Sequence of chain 1.A:
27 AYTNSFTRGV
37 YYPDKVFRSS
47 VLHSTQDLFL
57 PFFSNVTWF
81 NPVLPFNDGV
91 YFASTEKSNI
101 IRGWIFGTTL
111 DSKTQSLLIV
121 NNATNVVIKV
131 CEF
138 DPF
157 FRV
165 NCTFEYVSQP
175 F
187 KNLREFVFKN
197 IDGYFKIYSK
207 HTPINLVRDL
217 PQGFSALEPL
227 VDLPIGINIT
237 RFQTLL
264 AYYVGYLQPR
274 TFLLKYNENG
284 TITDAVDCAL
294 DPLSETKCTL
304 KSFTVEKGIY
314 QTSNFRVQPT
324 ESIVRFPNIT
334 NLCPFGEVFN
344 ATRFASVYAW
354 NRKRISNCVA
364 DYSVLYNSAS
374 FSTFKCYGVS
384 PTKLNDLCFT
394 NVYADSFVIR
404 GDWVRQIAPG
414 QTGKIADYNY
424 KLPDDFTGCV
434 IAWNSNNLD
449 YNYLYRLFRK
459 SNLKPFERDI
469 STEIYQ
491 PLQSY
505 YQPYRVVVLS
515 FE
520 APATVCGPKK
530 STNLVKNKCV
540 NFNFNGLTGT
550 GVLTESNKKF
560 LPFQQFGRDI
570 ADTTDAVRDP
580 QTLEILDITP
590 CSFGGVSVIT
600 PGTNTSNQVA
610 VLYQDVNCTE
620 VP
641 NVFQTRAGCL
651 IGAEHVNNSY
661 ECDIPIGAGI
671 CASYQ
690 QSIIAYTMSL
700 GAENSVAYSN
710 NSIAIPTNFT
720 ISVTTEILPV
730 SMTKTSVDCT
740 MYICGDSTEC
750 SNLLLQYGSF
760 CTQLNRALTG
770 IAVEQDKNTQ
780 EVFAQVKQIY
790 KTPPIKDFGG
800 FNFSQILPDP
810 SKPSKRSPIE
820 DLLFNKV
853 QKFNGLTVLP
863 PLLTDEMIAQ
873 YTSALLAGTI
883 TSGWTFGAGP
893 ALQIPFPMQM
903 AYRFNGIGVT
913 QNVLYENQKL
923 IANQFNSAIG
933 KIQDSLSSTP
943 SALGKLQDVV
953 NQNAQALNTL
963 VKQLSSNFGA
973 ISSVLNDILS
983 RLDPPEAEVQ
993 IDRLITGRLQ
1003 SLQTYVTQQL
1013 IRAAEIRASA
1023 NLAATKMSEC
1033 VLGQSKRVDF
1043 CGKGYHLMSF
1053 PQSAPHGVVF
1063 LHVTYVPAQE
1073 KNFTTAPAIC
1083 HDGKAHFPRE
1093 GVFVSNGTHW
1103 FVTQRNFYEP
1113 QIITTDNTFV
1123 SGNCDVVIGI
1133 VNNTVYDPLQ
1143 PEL

The protein below binds the small molecule below.
Small molecule (SMILES): CC(=O)N[C@@H]1[C@@H](O)[C@H](O)[C@@H](CO)O[C@H]1O

Binding-site contacts:
Ligand atom O7 contacts residue ASN709 of chain 1.A at 3.1 Å (h-bond).
Ligand atom C4 contacts residue ASN709 of chain 1.A at 4.3 Å.
Ligand atom C8 contacts residue GLY1131 of chain 1.A at 3.7 Å.
Ligand atom C8 contacts residue ASN709 of chain 1.A at 4.3 Å.
Ligand atom C1 contacts residue ASN709 of chain 1.A at 1.5 Å.
Ligand atom C5 contacts residue ASN709 of chain 1.A at 3.8 Å.
Ligand atom C3 contacts residue ASN709 of chain 1.A at 3.9 Å.
Ligand atom C2 contacts residue ASN709 of chain 1.A at 2.5 Å.
Ligand atom O5 contacts residue ASN709 of chain 1.A at 2.5 Å (h-bond).
Ligand atom N2 contacts residue ASN709 of chain 1.A at 2.9 Å (h-bond).
Ligand atom C7 contacts residue ASN709 of chain 1.A at 3.2 Å.
Ligand atom C8 contacts residue ILE1130 of chain 1.A at 4.4 Å (hydrophobic).